Sequence of chain 1.A:
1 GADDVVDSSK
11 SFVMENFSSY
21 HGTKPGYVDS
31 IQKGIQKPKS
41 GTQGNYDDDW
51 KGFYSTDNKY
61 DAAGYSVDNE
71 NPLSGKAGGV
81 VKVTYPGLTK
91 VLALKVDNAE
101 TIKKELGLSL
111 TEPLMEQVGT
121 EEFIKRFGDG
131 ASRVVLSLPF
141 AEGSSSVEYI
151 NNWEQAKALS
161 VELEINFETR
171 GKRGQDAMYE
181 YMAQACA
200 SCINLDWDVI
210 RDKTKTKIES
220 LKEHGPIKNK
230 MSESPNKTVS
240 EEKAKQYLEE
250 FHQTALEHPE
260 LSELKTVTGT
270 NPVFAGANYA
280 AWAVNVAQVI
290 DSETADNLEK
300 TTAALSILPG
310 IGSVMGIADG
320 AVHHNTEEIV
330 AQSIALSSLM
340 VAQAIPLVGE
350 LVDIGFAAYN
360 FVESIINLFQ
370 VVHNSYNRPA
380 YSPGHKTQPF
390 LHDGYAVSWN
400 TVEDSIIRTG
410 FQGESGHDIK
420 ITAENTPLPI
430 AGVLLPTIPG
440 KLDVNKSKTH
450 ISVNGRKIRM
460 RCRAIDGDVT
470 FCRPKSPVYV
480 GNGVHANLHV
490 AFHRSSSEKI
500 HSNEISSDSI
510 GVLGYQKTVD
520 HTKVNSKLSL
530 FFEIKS

A small-molecule ligand and the protein it binds are described below.
Small molecule (SMILES): Nc1ncnc2c1ncn2[C@@H]1O[C@H](CO)[C@@H](O[P](=O)(O)OC[C@H]2O[C@@H](n3ccc(=O)[nH]c3=O)[C@H](O)[C@@H]2OP(=O)(O)O)[C@H]1O

Binding-site contacts:
Ligand atom C2U contacts residue TYR65 of chain 1.A at 3.5 Å (hydrophobic).
Ligand atom C2U contacts residue TYR54 of chain 1.A at 3.2 Å (hydrophobic).
Ligand atom C1D contacts residue ARG458 of chain 2.A at 3.6 Å.
Ligand atom N3U contacts residue TYR54 of chain 1.A at 3.4 Å.
Ligand atom C8A contacts residue TYR27 of chain 1.A at 3.6 Å (hydrophobic).
Ligand atom O4U contacts residue HIS21 of chain 1.A at 3.4 Å.
Ligand atom PU contacts residue THR42 of chain 1.A at 3.5 Å.
Ligand atom O4U contacts residue GLY22 of chain 1.A at 2.9 Å (h-bond).
Ligand atom N1U contacts residue TYR65 of chain 1.A at 3.6 Å.
Ligand atom C2A contacts residue GLN36 of chain 1.A at 3.3 Å.
Ligand atom O3X contacts residue SER446 of chain 2.A at 2.7 Å (h-bond).
Ligand atom O1X contacts residue THR42 of chain 1.A at 3.5 Å (h-bond).
Ligand atom O3D contacts residue ARG458 of chain 2.A at 3.1 Å (salt-bridge).
Ligand atom N1A contacts residue GLN36 of chain 1.A at 3.0 Å (h-bond).
Ligand atom O1A contacts residue LYS24 of chain 1.A at 3.2 Å (salt-bridge).
Ligand atom C2B contacts residue HIS21 of chain 1.A at 3.2 Å.
Ligand atom O2U contacts residue TYR54 of chain 1.A at 3.0 Å.
Ligand atom O1X contacts residue ARG458 of chain 2.A at 3.4 Å (salt-bridge).
Ligand atom O2B contacts residue HIS21 of chain 1.A at 2.7 Å (h-bond).
Ligand atom C5U contacts residue GLY22 of chain 1.A at 3.4 Å.
Ligand atom C4D contacts residue ARG458 of chain 2.A at 3.5 Å.
Ligand atom O4D contacts residue TYR65 of chain 1.A at 3.4 Å.
Ligand atom N6A contacts residue GLY34 of chain 1.A at 3.2 Å (h-bond).
Ligand atom C5U contacts residue HIS21 of chain 1.A at 3.4 Å.
Ligand atom O2D contacts residue TYR54 of chain 1.A at 3.5 Å.
Ligand atom O4U contacts residue TYR65 of chain 1.A at 3.6 Å.
Ligand atom O2U contacts residue TYR65 of chain 1.A at 3.5 Å.
Ligand atom C4U contacts residue TYR54 of chain 1.A at 3.6 Å (hydrophobic).
Ligand atom O2X contacts residue ASN45 of chain 1.A at 3.5 Å (h-bond).
Ligand atom O4B contacts residue PRO38 of chain 1.A at 3.4 Å.
Ligand atom C6U contacts residue TYR65 of chain 1.A at 3.5 Å (hydrophobic).
Ligand atom C5U contacts residue TYR65 of chain 1.A at 3.4 Å (hydrophobic).
Ligand atom C4U contacts residue TYR65 of chain 1.A at 3.5 Å (hydrophobic).
Ligand atom O2X contacts residue GLY44 of chain 1.A at 2.9 Å (h-bond).
Ligand atom O2X contacts residue THR42 of chain 1.A at 2.9 Å (h-bond).
Ligand atom N1A contacts residue ILE35 of chain 1.A at 3.5 Å.
Ligand atom O2D contacts residue GLY44 of chain 1.A at 3.5 Å.
Ligand atom O5B contacts residue TRP153 of chain 1.A at 3.4 Å.
Ligand atom O3X contacts residue ARG458 of chain 2.A at 2.9 Å (salt-bridge).
Ligand atom PU contacts residue ARG458 of chain 2.A at 3.5 Å.

Sequence of chain 2.A:
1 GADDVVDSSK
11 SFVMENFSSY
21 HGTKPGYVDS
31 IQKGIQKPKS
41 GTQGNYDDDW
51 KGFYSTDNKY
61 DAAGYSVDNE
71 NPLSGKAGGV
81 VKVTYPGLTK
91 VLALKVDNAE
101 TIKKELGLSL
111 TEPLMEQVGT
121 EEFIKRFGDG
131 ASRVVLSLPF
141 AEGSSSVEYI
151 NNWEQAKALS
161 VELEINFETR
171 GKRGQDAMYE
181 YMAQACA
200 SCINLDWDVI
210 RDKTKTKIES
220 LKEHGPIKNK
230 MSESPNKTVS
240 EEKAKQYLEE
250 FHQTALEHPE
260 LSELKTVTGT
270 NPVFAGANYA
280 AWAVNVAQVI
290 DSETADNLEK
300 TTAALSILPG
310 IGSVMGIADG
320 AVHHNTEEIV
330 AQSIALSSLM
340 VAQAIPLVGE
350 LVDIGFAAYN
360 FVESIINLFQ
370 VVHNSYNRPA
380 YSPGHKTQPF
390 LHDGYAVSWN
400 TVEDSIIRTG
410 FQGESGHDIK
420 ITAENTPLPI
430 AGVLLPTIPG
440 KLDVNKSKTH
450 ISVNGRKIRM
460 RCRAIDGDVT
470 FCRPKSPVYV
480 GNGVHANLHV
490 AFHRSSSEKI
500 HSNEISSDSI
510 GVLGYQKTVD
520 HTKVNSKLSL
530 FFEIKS